Binding-site contacts:
Ligand atom C19 contacts residue MET262 of chain 1.B at 3.8 Å (hydrophobic).
Ligand atom N09 contacts residue PHE278 of chain 1.B at 3.9 Å.
Ligand atom C06 contacts residue ILE241 of chain 1.B at 3.8 Å (hydrophobic).
Ligand atom C21 contacts residue GLU270 of chain 1.B at 3.4 Å.
Ligand atom N16 contacts residue MET262 of chain 1.B at 3.6 Å.
Ligand atom C17 contacts residue GLY274 of chain 1.B at 3.6 Å.
Ligand atom N04 contacts residue PHE278 of chain 1.B at 3.7 Å.
Ligand atom N16 contacts residue GOL1 of chain 1.OA at 3.2 Å (h-bond).
Ligand atom C06 contacts residue SER226 of chain 1.B at 3.9 Å.
Ligand atom C25 contacts residue PHE278 of chain 1.B at 3.3 Å (hydrophobic).
Ligand atom C13 contacts residue PHE245 of chain 1.B at 3.6 Å (hydrophobic).
Ligand atom C10 contacts residue PHE278 of chain 1.B at 3.5 Å (hydrophobic).
Ligand atom N23 contacts residue GLY274 of chain 1.B at 3.8 Å.
Ligand atom C14 contacts residue TYR242 of chain 1.B at 3.2 Å (hydrophobic).
Ligand atom C21 contacts residue PRO261 of chain 1.B at 3.7 Å (hydrophobic).
Ligand atom C08 contacts residue GLN275 of chain 1.B at 3.6 Å.
Ligand atom C18 contacts residue GOL1 of chain 1.OA at 3.3 Å.
Ligand atom N23 contacts residue TYR242 of chain 1.B at 2.8 Å (h-bond).
Ligand atom N09 contacts residue GLN275 of chain 1.B at 3.2 Å (h-bond).
Ligand atom C24 contacts residue GOL1 of chain 1.OA at 3.6 Å.
Ligand atom O02 contacts residue MET262 of chain 1.B at 3.4 Å.
Ligand atom C24 contacts residue PHE278 of chain 1.B at 3.6 Å (hydrophobic).
Ligand atom C03 contacts residue PHE278 of chain 1.B at 3.7 Å (hydrophobic).
Ligand atom C13 contacts residue GLN275 of chain 1.B at 3.5 Å.
Ligand atom C19 contacts residue GLY274 of chain 1.B at 3.8 Å.
Ligand atom C17 contacts residue MET262 of chain 1.B at 3.8 Å (hydrophobic).
Ligand atom C18 contacts residue GLY274 of chain 1.B at 3.6 Å.
Ligand atom C21 contacts residue LYS267 of chain 1.B at 3.6 Å.
Ligand atom C22 contacts residue TYR242 of chain 1.B at 3.3 Å (hydrophobic).
Ligand atom O02 contacts residue PHE245 of chain 1.B at 3.9 Å.
Ligand atom O02 contacts residue SO41 of chain 1.LA at 3.7 Å.
Ligand atom C15 contacts residue MET262 of chain 1.B at 3.6 Å (hydrophobic).
Ligand atom C07 contacts residue SER226 of chain 1.B at 3.2 Å.
Ligand atom C20 contacts residue PRO261 of chain 1.B at 3.8 Å (hydrophobic).
Ligand atom C25 contacts residue MET262 of chain 1.B at 3.8 Å (hydrophobic).
Ligand atom C18 contacts residue MET262 of chain 1.B at 3.8 Å (hydrophobic).
Ligand atom C05 contacts residue PHE278 of chain 1.B at 3.7 Å (hydrophobic).
Ligand atom N11 contacts residue PHE278 of chain 1.B at 3.8 Å.
Ligand atom C14 contacts residue MET262 of chain 1.B at 3.7 Å (hydrophobic).
Ligand atom C14 contacts residue GLN275 of chain 1.B at 3.8 Å.

Sequence of chain 1.B:
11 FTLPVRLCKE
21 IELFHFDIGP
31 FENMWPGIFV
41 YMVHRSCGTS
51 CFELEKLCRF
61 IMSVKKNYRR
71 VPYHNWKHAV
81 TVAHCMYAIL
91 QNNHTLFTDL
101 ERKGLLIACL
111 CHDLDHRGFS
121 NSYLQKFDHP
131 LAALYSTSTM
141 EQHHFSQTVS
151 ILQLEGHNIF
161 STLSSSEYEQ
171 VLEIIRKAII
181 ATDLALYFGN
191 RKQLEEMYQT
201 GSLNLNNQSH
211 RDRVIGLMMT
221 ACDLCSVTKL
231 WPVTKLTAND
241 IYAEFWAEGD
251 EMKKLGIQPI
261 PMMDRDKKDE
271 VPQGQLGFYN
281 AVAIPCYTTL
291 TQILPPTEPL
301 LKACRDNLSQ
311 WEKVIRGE

The small molecule below binds the protein below.
Small molecule (SMILES): COc1nc2cccnc2n1-c1ccc(Nc2ccc(C)cn2)cc1